This small molecule binds to this protein.
Small molecule (SMILES): CC(=O)N[C@H]1[C@H](O[C@H]2[C@H](O)[C@@H](NC(C)=O)CO[C@@H]2CO)O[C@H](CO)[C@@H](O)[C@@H]1O

Sequence of chain 6.H:
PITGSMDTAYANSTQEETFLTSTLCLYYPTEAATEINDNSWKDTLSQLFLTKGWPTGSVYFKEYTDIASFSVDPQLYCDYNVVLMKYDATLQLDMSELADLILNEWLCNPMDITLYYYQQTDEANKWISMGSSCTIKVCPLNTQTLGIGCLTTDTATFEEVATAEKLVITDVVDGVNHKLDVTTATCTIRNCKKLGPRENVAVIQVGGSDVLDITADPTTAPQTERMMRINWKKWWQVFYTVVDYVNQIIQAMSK

Binding-site contacts:
Ligand atom O7 contacts residue ASN12 of chain 6.H at 3.7 Å.
Ligand atom C1 contacts residue ASN12 of chain 6.H at 2.2 Å.
Ligand atom N2 contacts residue ASN12 of chain 6.H at 3.8 Å.
Ligand atom C7 contacts residue ASN12 of chain 6.H at 3.9 Å.
Ligand atom C2 contacts residue ASN12 of chain 6.H at 3.2 Å.
Ligand atom O5 contacts residue ASN12 of chain 6.H at 2.7 Å (h-bond).
Ligand atom C5 contacts residue ASN12 of chain 6.H at 4.1 Å.